Sequence of chain 1.B:
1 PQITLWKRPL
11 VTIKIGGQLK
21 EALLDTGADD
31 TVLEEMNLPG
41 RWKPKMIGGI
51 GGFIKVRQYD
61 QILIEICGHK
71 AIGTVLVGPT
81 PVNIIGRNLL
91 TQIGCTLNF

Sequence of chain 1.A:
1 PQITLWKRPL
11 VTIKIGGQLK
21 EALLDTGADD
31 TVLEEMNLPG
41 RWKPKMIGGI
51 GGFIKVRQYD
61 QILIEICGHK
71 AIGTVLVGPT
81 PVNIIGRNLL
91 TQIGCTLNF

The small molecule below binds the protein below.
Small molecule (SMILES): CC(C)CN(C[C@@H](O)[C@H](Cc1ccccc1)NC(=O)O[C@H]1CO[C@H]2OCC[C@H]21)S(=O)(=O)c1ccc([C@H](C)O)cc1

Binding-site contacts:
Ligand atom C29 contacts residue ASP25 of chain 1.A at 3.2 Å.
Ligand atom C03 contacts residue ALA28 of chain 1.A at 3.5 Å (hydrophobic).
Ligand atom O38 contacts residue ASP29 of chain 1.A at 3.5 Å.
Ligand atom C05 contacts residue GLY48 of chain 1.A at 3.2 Å.
Ligand atom N17 contacts residue GLY27 of chain 1.B at 2.9 Å (h-bond).
Ligand atom C36 contacts residue LEU76 of chain 1.A at 3.6 Å (hydrophobic).
Ligand atom C26 contacts residue GLY48 of chain 1.B at 3.1 Å.
Ligand atom C32 contacts residue GLY49 of chain 1.B at 3.7 Å.
Ligand atom C32 contacts residue PRO81 of chain 1.A at 3.5 Å (hydrophobic).
Ligand atom O09 contacts residue GLY49 of chain 1.A at 3.3 Å.
Ligand atom C25 contacts residue ASP29 of chain 1.B at 3.5 Å.
Ligand atom O15 contacts residue GLY27 of chain 1.B at 3.4 Å.
Ligand atom O23 contacts residue ASP30 of chain 1.B at 2.9 Å (salt-bridge).
Ligand atom C02 contacts residue ASP30 of chain 1.A at 3.5 Å.
Ligand atom C11 contacts residue GLY27 of chain 1.A at 3.5 Å.
Ligand atom O20 contacts residue ALA28 of chain 1.B at 3.3 Å.
Ligand atom C35 contacts residue GLY27 of chain 1.B at 3.2 Å.
Ligand atom O38 contacts residue ASP30 of chain 1.A at 3.1 Å (salt-bridge).
Ligand atom C36 contacts residue ILE47 of chain 1.A at 3.3 Å (hydrophobic).
Ligand atom O08 contacts residue ILE84 of chain 1.A at 3.7 Å.
Ligand atom O23 contacts residue ALA28 of chain 1.B at 3.7 Å.
Ligand atom O08 contacts residue ILE50 of chain 1.B at 3.6 Å.
Ligand atom C13 contacts residue ASP25 of chain 1.A at 3.0 Å.
Ligand atom O28 contacts residue ASP29 of chain 1.B at 2.8 Å (salt-bridge).
Ligand atom C33 contacts residue PRO81 of chain 1.A at 3.7 Å (hydrophobic).
Ligand atom C02 contacts residue VAL32 of chain 1.A at 3.5 Å (hydrophobic).
Ligand atom O15 contacts residue ASP25 of chain 1.B at 2.5 Å (salt-bridge).
Ligand atom O15 contacts residue ASP25 of chain 1.A at 2.4 Å (salt-bridge).
Ligand atom C14 contacts residue ASP25 of chain 1.B at 3.1 Å.
Ligand atom C14 contacts residue ASP25 of chain 1.A at 3.2 Å.
Ligand atom C02 contacts residue ALA28 of chain 1.A at 3.5 Å (hydrophobic).
Ligand atom C34 contacts residue VAL82 of chain 1.A at 3.6 Å (hydrophobic).
Ligand atom C12 contacts residue ASP25 of chain 1.B at 3.7 Å.
Ligand atom C24 contacts residue GLY48 of chain 1.B at 3.1 Å.
Ligand atom C33 contacts residue VAL82 of chain 1.A at 3.8 Å (hydrophobic).
Ligand atom C29 contacts residue GLY27 of chain 1.B at 3.6 Å.
Ligand atom C32 contacts residue ILE50 of chain 1.B at 3.6 Å (hydrophobic).
Ligand atom O09 contacts residue ILE50 of chain 1.B at 3.0 Å.
Ligand atom O23 contacts residue ASP29 of chain 1.B at 3.1 Å (salt-bridge).
Ligand atom C22 contacts residue ASP30 of chain 1.B at 3.6 Å.